Binding-site contacts:
Ligand atom N3 contacts residue PHE427 of chain 2.A at 4.2 Å.
Ligand atom C4 contacts residue PHE427 of chain 5.A at 4.2 Å (hydrophobic).
Ligand atom C4 contacts residue HIS426 of chain 2.A at 3.6 Å.
Ligand atom O2 contacts residue HIS428 of chain 5.A at 3.5 Å (h-bond).
Ligand atom N4 contacts residue HIS426 of chain 2.A at 3.8 Å.
Ligand atom C2 contacts residue HIS426 of chain 2.A at 3.2 Å.
Ligand atom N3 contacts residue HIS426 of chain 2.A at 2.6 Å (h-bond).
Ligand atom C6 contacts residue PHE427 of chain 5.A at 4.4 Å (hydrophobic).
Ligand atom N4 contacts residue CYT1 of chain 7.B at 3.0 Å.
Ligand atom O2 contacts residue HIS426 of chain 2.A at 2.9 Å (h-bond).
Ligand atom N1 contacts residue HIS428 of chain 5.A at 3.2 Å (h-bond).
Ligand atom C2 contacts residue HIS428 of chain 5.A at 3.8 Å.
Ligand atom C4 contacts residue CYT1 of chain 7.B at 4.1 Å.
Ligand atom N4 contacts residue PHE427 of chain 2.A at 3.2 Å.
Ligand atom C4 contacts residue CYT1 of chain 5.B at 4.2 Å.
Ligand atom C5 contacts residue PHE427 of chain 5.A at 3.9 Å (hydrophobic).
Ligand atom C6 contacts residue CYT1 of chain 5.B at 3.4 Å.
Ligand atom C6 contacts residue HIS428 of chain 5.A at 3.9 Å.
Ligand atom C4 contacts residue PHE427 of chain 2.A at 4.0 Å (hydrophobic).
Ligand atom C5 contacts residue CYT1 of chain 5.B at 3.0 Å.
Ligand atom N4 contacts residue HIS428 of chain 2.A at 4.0 Å.
Ligand atom O2 contacts residue TRP405 of chain 5.A at 4.5 Å.
Ligand atom N4 contacts residue PHE427 of chain 5.A at 4.4 Å.
Ligand atom O2 contacts residue GLY425 of chain 2.A at 3.4 Å.

Sequence of chain 2.A:
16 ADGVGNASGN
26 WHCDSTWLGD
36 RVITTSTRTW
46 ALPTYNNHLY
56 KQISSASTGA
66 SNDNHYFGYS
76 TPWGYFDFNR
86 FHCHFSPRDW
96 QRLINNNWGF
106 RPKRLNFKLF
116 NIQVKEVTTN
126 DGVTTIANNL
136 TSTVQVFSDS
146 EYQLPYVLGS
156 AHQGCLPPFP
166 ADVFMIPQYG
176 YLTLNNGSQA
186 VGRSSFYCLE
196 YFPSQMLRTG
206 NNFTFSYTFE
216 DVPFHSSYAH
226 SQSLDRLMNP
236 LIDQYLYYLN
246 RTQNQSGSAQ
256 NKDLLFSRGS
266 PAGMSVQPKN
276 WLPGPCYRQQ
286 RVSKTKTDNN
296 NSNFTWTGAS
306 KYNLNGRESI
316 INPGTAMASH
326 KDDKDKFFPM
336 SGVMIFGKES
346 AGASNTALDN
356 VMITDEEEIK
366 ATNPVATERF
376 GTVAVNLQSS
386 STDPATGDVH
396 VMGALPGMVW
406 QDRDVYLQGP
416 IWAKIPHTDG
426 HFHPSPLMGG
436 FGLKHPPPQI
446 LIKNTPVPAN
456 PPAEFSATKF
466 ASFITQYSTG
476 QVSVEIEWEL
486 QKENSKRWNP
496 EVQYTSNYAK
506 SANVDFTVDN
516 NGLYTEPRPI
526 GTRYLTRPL

This protein binds this small molecule.
Small molecule (SMILES): Nc1ccnc(=O)[nH]1

Sequence of chain 5.A:
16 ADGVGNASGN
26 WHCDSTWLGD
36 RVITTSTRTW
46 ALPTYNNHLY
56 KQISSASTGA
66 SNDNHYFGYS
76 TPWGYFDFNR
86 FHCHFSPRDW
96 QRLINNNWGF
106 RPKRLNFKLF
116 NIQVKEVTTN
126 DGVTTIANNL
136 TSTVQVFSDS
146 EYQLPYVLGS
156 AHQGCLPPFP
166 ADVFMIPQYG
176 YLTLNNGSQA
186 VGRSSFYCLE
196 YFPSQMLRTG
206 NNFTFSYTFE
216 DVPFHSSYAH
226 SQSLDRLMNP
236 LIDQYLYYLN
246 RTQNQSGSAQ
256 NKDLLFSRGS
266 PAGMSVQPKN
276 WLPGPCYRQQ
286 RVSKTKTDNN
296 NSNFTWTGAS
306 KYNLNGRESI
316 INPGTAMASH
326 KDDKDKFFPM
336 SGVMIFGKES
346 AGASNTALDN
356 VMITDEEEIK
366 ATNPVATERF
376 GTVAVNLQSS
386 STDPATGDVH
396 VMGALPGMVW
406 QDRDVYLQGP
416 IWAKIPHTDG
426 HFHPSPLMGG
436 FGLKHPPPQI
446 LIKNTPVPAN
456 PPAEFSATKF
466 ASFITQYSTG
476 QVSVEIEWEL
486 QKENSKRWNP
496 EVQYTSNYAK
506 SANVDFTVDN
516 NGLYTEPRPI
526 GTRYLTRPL